A protein and the small-molecule ligand that binds it are described below.
Small molecule (SMILES): CC(=O)N[C@H]1[C@H](O[C@H]2[C@H](O)[C@@H](NC(C)=O)CO[C@@H]2CO)O[C@H](CO)[C@@H](O)[C@@H]1O

Sequence of chain 1.G:
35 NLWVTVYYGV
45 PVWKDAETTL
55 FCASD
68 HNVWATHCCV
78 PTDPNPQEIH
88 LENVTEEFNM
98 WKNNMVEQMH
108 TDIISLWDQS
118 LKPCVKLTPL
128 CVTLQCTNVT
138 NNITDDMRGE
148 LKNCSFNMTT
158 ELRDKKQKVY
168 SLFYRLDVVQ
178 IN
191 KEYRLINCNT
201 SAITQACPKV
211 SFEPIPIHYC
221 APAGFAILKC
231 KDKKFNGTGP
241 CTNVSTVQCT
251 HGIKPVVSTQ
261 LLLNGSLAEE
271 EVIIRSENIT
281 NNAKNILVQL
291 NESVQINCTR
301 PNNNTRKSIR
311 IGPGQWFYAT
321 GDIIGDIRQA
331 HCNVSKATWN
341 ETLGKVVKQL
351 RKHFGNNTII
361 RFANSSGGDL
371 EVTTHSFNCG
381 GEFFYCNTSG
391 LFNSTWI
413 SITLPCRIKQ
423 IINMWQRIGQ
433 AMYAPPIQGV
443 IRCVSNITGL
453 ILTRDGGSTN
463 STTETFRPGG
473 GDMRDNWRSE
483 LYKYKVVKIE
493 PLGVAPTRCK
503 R

Binding-site contacts:
Ligand atom C8 contacts residue CYS298 of chain 1.G at 4.0 Å (hydrophobic).
Ligand atom C1 contacts residue ASN333 of chain 1.G at 1.4 Å.
Ligand atom C2 contacts residue ASN333 of chain 1.G at 2.5 Å.
Ligand atom C7 contacts residue HIS331 of chain 1.G at 4.3 Å.
Ligand atom C2 contacts residue HIS331 of chain 1.G at 3.6 Å.
Ligand atom O5 contacts residue ASN333 of chain 1.G at 2.3 Å (h-bond).
Ligand atom C1 contacts residue HIS331 of chain 1.G at 3.6 Å.
Ligand atom C7 contacts residue ASN333 of chain 1.G at 3.1 Å.
Ligand atom O7 contacts residue ASN333 of chain 1.G at 3.2 Å (h-bond).
Ligand atom N2 contacts residue HIS331 of chain 1.G at 3.3 Å (h-bond).
Ligand atom C5 contacts residue ASN333 of chain 1.G at 3.6 Å.
Ligand atom N2 contacts residue THR299 of chain 1.G at 4.4 Å.
Ligand atom C3 contacts residue ASN333 of chain 1.G at 3.8 Å.
Ligand atom O7 contacts residue ASN297 of chain 1.G at 3.7 Å.
Ligand atom C8 contacts residue ASN297 of chain 1.G at 3.5 Å.
Ligand atom O6 contacts residue ARG328 of chain 1.G at 4.0 Å.
Ligand atom C3 contacts residue HIS331 of chain 1.G at 3.5 Å.
Ligand atom C8 contacts residue HIS331 of chain 1.G at 4.5 Å.
Ligand atom N2 contacts residue ASN333 of chain 1.G at 2.9 Å (h-bond).
Ligand atom C8 contacts residue ASN333 of chain 1.G at 4.2 Å.
Ligand atom C8 contacts residue THR299 of chain 1.G at 3.7 Å.
Ligand atom C4 contacts residue ASN333 of chain 1.G at 4.2 Å.
Ligand atom O6 contacts residue THR415 of chain 1.G at 3.9 Å.
Ligand atom O3 contacts residue HIS331 of chain 1.G at 4.3 Å.
Ligand atom C7 contacts residue ASN297 of chain 1.G at 4.1 Å.